Sequence of chain 6.A:
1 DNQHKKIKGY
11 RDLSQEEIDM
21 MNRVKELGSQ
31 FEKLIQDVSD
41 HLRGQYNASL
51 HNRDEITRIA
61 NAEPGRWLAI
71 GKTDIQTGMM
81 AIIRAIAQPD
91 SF

Binding-site contacts:
Ligand atom O3' contacts residue 3GP1 of chain 6.M at 0.2 Å (h-bond).
Ligand atom P contacts residue 3AM1 of chain 6.N at 1.6 Å.
Ligand atom O5' contacts residue 3GP1 of chain 6.M at 0.1 Å (h-bond).
Ligand atom C6 contacts residue 3GP1 of chain 6.M at 0.1 Å.
Ligand atom O3' contacts residue 3GP1 of chain 2.M at 2.5 Å (h-bond).
Ligand atom N6 contacts residue 3GP1 of chain 6.M at 0.3 Å (h-bond).
Ligand atom C8 contacts residue TYR10 of chain 2.A at 3.1 Å (hydrophobic).
Ligand atom N7 contacts residue 3GP1 of chain 6.M at 0.1 Å (h-bond).
Ligand atom O3P contacts residue 3GP1 of chain 2.M at 2.5 Å (h-bond).
Ligand atom C3' contacts residue 3GP1 of chain 6.M at 0.2 Å.
Ligand atom N1 contacts residue ARG11 of chain 6.A at 3.1 Å (salt-bridge).
Ligand atom C5 contacts residue 3GP1 of chain 6.M at 0.1 Å.
Ligand atom O3P contacts residue 3GP1 of chain 6.M at 0.3 Å (h-bond).
Ligand atom N1 contacts residue 3GP1 of chain 6.M at 0.3 Å (h-bond).
Ligand atom C1' contacts residue 3GP1 of chain 6.M at 0.2 Å.
Ligand atom O5' contacts residue 3AM1 of chain 6.N at 1.6 Å.
Ligand atom C5' contacts residue 3GP1 of chain 6.M at 0.1 Å.
Ligand atom O4' contacts residue 3GP1 of chain 6.M at 0.2 Å (h-bond).
Ligand atom O2P contacts residue 3GP1 of chain 6.M at 0.3 Å (h-bond).
Ligand atom C5' contacts residue 3AM1 of chain 6.N at 2.7 Å.
Ligand atom O2' contacts residue 3GP1 of chain 6.M at 0.2 Å (h-bond).
Ligand atom C5' contacts residue 3GP1 of chain 2.M at 2.6 Å.
Ligand atom N9 contacts residue 3GP1 of chain 6.M at 0.2 Å (h-bond).
Ligand atom O2P contacts residue LYS25 of chain 2.A at 3.1 Å (salt-bridge).
Ligand atom C3' contacts residue 3GP1 of chain 2.M at 3.1 Å.
Ligand atom O3' contacts residue 3AM1 of chain 6.N at 2.5 Å (h-bond).
Ligand atom C8 contacts residue 3GP1 of chain 6.M at 0.1 Å.
Ligand atom O3P contacts residue 3AM1 of chain 6.N at 2.5 Å (h-bond).
Ligand atom O2P contacts residue 3GP1 of chain 2.M at 2.5 Å (h-bond).
Ligand atom C4 contacts residue 3GP1 of chain 6.M at 0.2 Å.
Ligand atom C2 contacts residue 3GP1 of chain 6.M at 0.3 Å.
Ligand atom C4' contacts residue 3GP1 of chain 6.M at 0.2 Å.
Ligand atom P contacts residue 3GP1 of chain 6.M at 0.2 Å.
Ligand atom N3 contacts residue 3GP1 of chain 6.M at 0.3 Å (h-bond).
Ligand atom O2P contacts residue TYR10 of chain 6.A at 2.4 Å (h-bond).
Ligand atom O2P contacts residue 3AM1 of chain 6.N at 2.5 Å (h-bond).
Ligand atom C2' contacts residue 3GP1 of chain 6.M at 0.2 Å.
Ligand atom P contacts residue 3GP1 of chain 2.M at 1.6 Å.
Ligand atom O5' contacts residue 3GP1 of chain 2.M at 1.6 Å.
Ligand atom C3' contacts residue 3AM1 of chain 6.N at 3.2 Å.

A small-molecule ligand and the protein it binds are described below.
Small molecule (SMILES): Nc1ncnc2c1ncn2[C@@H]1O[C@H](CO)[C@@H](OP(=O)(O)O)[C@H]1O

Sequence of chain 2.A:
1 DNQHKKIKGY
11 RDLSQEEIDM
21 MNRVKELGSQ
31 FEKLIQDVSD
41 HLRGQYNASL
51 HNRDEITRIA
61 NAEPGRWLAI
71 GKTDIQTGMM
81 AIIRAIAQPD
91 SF